This small molecule binds to this protein.
Small molecule (SMILES): CC(=O)N[C@@H](Cc1ccc(OP(=O)(O)O)cc1)C(=O)N[C@@H](CCC(=O)O)C(=O)N(C)CCCC1CCCC1

Sequence of chain 1.B:
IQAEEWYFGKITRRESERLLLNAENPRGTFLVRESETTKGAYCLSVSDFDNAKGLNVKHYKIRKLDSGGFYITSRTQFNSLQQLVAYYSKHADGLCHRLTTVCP

Binding-site contacts:
Ligand atom O2P contacts residue SER38 of chain 1.B at 3.2 Å (h-bond).
Ligand atom OH contacts residue SER38 of chain 1.B at 2.7 Å (h-bond).
Ligand atom O3P contacts residue ARG16 of chain 1.B at 3.3 Å (salt-bridge).
Ligand atom C2' contacts residue THR76 of chain 1.B at 3.8 Å.
Ligand atom O2P contacts residue GLU37 of chain 1.B at 4.0 Å.
Ligand atom CZ contacts residue SER38 of chain 1.B at 3.6 Å.
Ligand atom CD1 contacts residue LYS64 of chain 1.B at 3.8 Å.
Ligand atom OE2 contacts residue LYS61 of chain 1.B at 3.7 Å.
Ligand atom O1P contacts residue THR40 of chain 1.B at 2.8 Å (h-bond).
Ligand atom CZ contacts residue LYS64 of chain 1.B at 3.9 Å.
Ligand atom P contacts residue ARG36 of chain 1.B at 3.7 Å.
Ligand atom CG contacts residue HIS62 of chain 1.B at 3.4 Å.
Ligand atom CD contacts residue LYS61 of chain 1.B at 3.8 Å.
Ligand atom CG contacts residue TYR63 of chain 1.B at 3.6 Å (hydrophobic).
Ligand atom CA contacts residue HIS62 of chain 1.B at 3.4 Å.
Ligand atom P contacts residue SER38 of chain 1.B at 3.7 Å.
Ligand atom CD2 contacts residue LYS64 of chain 1.B at 3.9 Å.
Ligand atom P contacts residue THR40 of chain 1.B at 4.0 Å.
Ligand atom CB contacts residue HIS62 of chain 1.B at 3.8 Å.
Ligand atom CE2 contacts residue CYS46 of chain 1.B at 3.5 Å (hydrophobic).
Ligand atom C3' contacts residue THR76 of chain 1.B at 3.7 Å.
Ligand atom C contacts residue HIS62 of chain 1.B at 3.6 Å.
Ligand atom CD2 contacts residue HIS62 of chain 1.B at 3.7 Å.
Ligand atom CB contacts residue HIS62 of chain 1.B at 3.8 Å.
Ligand atom CE1 contacts residue LYS64 of chain 1.B at 3.6 Å.
Ligand atom O contacts residue ARG16 of chain 1.B at 2.6 Å (salt-bridge).
Ligand atom C3' contacts residue GLY97 of chain 1.B at 3.6 Å.
Ligand atom N contacts residue ARG16 of chain 1.B at 3.5 Å (salt-bridge).
Ligand atom C4' contacts residue GLY97 of chain 1.B at 3.0 Å.
Ligand atom CG contacts residue ARG16 of chain 1.B at 3.9 Å.
Ligand atom CE2 contacts residue ARG16 of chain 1.B at 3.8 Å.
Ligand atom O3P contacts residue ARG36 of chain 1.B at 2.6 Å (salt-bridge).
Ligand atom O2P contacts residue GLU39 of chain 1.B at 2.7 Å (salt-bridge).
Ligand atom CD2 contacts residue ARG16 of chain 1.B at 3.8 Å.
Ligand atom O2P contacts residue ARG36 of chain 1.B at 2.9 Å (salt-bridge).
Ligand atom O2P contacts residue THR40 of chain 1.B at 3.8 Å.
Ligand atom N contacts residue HIS62 of chain 1.B at 3.0 Å (h-bond).
Ligand atom C contacts residue ARG16 of chain 1.B at 3.0 Å.
Ligand atom CB contacts residue TYR63 of chain 1.B at 3.5 Å (hydrophobic).
Ligand atom CH3 contacts residue ARG16 of chain 1.B at 3.5 Å.